Sequence of chain 1.X:
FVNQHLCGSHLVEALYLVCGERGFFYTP

Sequence of chain 1.W:
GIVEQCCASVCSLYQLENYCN

Sequence of chain 1.R:
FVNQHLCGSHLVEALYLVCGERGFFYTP

Sequence of chain 1.T:
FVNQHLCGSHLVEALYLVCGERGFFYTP

The small molecule below binds the protein below.
Small molecule (SMILES): Cc1cccc(O)c1

Binding-site contacts:
Ligand atom O1 contacts residue VAL10 of chain 1.W at 3.4 Å.
Ligand atom O1 contacts residue SER9 of chain 1.W at 3.3 Å (h-bond).
Ligand atom C1 contacts residue CYS11 of chain 1.W at 3.9 Å (hydrophobic).
Ligand atom C6 contacts residue CYS7 of chain 1.X at 3.8 Å (hydrophobic).
Ligand atom C4 contacts residue LEU11 of chain 1.X at 4.0 Å (hydrophobic).
Ligand atom C4 contacts residue HIS5 of chain 1.T at 4.2 Å.
Ligand atom C6 contacts residue CYS6 of chain 1.W at 3.0 Å (hydrophobic).
Ligand atom C3 contacts residue LEU16 of chain 1.W at 4.1 Å (hydrophobic).
Ligand atom C3 contacts residue LEU11 of chain 1.X at 4.3 Å (hydrophobic).
Ligand atom C5 contacts residue HIS10 of chain 1.X at 4.0 Å.
Ligand atom C5 contacts residue LEU11 of chain 1.X at 3.7 Å (hydrophobic).
Ligand atom C7 contacts residue ALA14 of chain 1.X at 3.7 Å (hydrophobic).
Ligand atom C2 contacts residue CYS6 of chain 1.W at 4.5 Å (hydrophobic).
Ligand atom C1 contacts residue LEU11 of chain 1.X at 3.9 Å (hydrophobic).
Ligand atom C2 contacts residue LEU11 of chain 1.X at 4.2 Å (hydrophobic).
Ligand atom C2 contacts residue HIS5 of chain 1.T at 4.0 Å.
Ligand atom C1 contacts residue VAL10 of chain 1.W at 4.5 Å (hydrophobic).
Ligand atom C4 contacts residue LEU6 of chain 1.T at 4.4 Å (hydrophobic).
Ligand atom O1 contacts residue CYS6 of chain 1.W at 2.5 Å (h-bond).
Ligand atom C7 contacts residue HIS5 of chain 1.T at 3.6 Å.
Ligand atom C7 contacts residue LEU16 of chain 1.W at 3.5 Å (hydrophobic).
Ligand atom O1 contacts residue CYS11 of chain 1.W at 2.9 Å (h-bond).
Ligand atom C1 contacts residue CYS6 of chain 1.W at 3.1 Å (hydrophobic).
Ligand atom C3 contacts residue HIS5 of chain 1.T at 3.8 Å.
Ligand atom C5 contacts residue CYS7 of chain 1.X at 4.0 Å (hydrophobic).
Ligand atom C6 contacts residue LEU11 of chain 1.X at 3.6 Å (hydrophobic).
Ligand atom C4 contacts residue HIS10 of chain 1.X at 3.8 Å.
Ligand atom C5 contacts residue LEU6 of chain 1.T at 3.9 Å (hydrophobic).
Ligand atom C2 contacts residue CYS11 of chain 1.W at 3.9 Å (hydrophobic).
Ligand atom C7 contacts residue LEU17 of chain 1.R at 3.7 Å (hydrophobic).
Ligand atom C5 contacts residue CYS6 of chain 1.W at 4.3 Å (hydrophobic).
Ligand atom C2 contacts residue LEU16 of chain 1.W at 4.1 Å (hydrophobic).